Sequence of chain 1.E:
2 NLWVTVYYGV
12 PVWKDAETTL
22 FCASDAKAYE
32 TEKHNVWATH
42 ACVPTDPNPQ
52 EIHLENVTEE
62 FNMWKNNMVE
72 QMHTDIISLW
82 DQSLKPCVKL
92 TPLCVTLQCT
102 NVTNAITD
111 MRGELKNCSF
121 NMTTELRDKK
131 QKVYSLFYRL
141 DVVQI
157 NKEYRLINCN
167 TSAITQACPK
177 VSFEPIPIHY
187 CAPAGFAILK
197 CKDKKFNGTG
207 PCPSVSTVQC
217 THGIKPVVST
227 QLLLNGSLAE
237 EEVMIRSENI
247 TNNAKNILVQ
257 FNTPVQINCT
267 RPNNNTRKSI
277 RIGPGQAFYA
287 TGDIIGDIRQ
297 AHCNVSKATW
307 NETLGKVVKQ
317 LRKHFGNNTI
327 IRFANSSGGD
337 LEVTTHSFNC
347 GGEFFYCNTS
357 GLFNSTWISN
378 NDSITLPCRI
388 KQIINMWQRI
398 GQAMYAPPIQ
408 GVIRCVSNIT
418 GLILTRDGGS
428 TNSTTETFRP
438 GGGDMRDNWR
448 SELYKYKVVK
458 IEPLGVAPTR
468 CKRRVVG

A small-molecule ligand and the protein it binds are described below.
Small molecule (SMILES): CC(=O)N[C@@H]1[C@@H](O)[C@H](O)[C@@H](CO)O[C@H]1O

Binding-site contacts:
Ligand atom C7 contacts residue LYS303 of chain 1.E at 4.4 Å.
Ligand atom N2 contacts residue ASN307 of chain 1.E at 2.9 Å (h-bond).
Ligand atom C1 contacts residue ASN307 of chain 1.E at 1.5 Å.
Ligand atom O7 contacts residue ASN307 of chain 1.E at 4.3 Å.
Ligand atom C8 contacts residue ASN307 of chain 1.E at 3.6 Å.
Ligand atom C2 contacts residue ASN307 of chain 1.E at 2.4 Å.
Ligand atom O7 contacts residue LYS303 of chain 1.E at 3.5 Å.
Ligand atom C1 contacts residue TRP363 of chain 1.E at 4.2 Å (hydrophobic).
Ligand atom C4 contacts residue ASN307 of chain 1.E at 4.1 Å.
Ligand atom C5 contacts residue ASN307 of chain 1.E at 3.6 Å.
Ligand atom C3 contacts residue ASN307 of chain 1.E at 3.7 Å.
Ligand atom C8 contacts residue LYS303 of chain 1.E at 4.5 Å.
Ligand atom O5 contacts residue ASN307 of chain 1.E at 2.3 Å (h-bond).
Ligand atom O5 contacts residue TRP363 of chain 1.E at 4.5 Å.
Ligand atom C7 contacts residue ASN307 of chain 1.E at 3.4 Å.